Binding-site contacts:
Ligand atom N23 contacts residue TRP227 of chain 1.B at 3.8 Å.
Ligand atom C7 contacts residue SER226 of chain 1.B at 3.7 Å.
Ligand atom C29 contacts residue TRP227 of chain 1.B at 3.8 Å (hydrophobic).
Ligand atom C1 contacts residue SER226 of chain 1.B at 3.7 Å.
Ligand atom N47 contacts residue CYS231 of chain 1.B at 3.7 Å.
Ligand atom C3 contacts residue TYR47 of chain 1.B at 3.4 Å (hydrophobic).
Ligand atom C27 contacts residue GLY230 of chain 1.B at 3.7 Å.
Ligand atom C33 contacts residue GLY228 of chain 1.B at 3.5 Å.
Ligand atom C28 contacts residue GLY228 of chain 1.B at 3.6 Å.
Ligand atom C14 contacts residue TRP227 of chain 1.B at 3.7 Å (hydrophobic).
Ligand atom C21 contacts residue ASP199 of chain 1.B at 3.4 Å.
Ligand atom C2 contacts residue LEU96 of chain 1.B at 3.9 Å (hydrophobic).
Ligand atom N46 contacts residue ALA200 of chain 1.B at 3.4 Å (h-bond).
Ligand atom N47 contacts residue ASP199 of chain 1.B at 2.8 Å (salt-bridge).
Ligand atom N47 contacts residue ALA200 of chain 1.B at 3.1 Å (h-bond).
Ligand atom N46 contacts residue GLY238 of chain 1.B at 3.4 Å.
Ligand atom C30 contacts residue SER226 of chain 1.B at 3.9 Å.
Ligand atom C14 contacts residue GLY228 of chain 1.B at 3.8 Å.
Ligand atom N23 contacts residue SER226 of chain 1.B at 2.9 Å (h-bond).
Ligand atom C1 contacts residue TRP227 of chain 1.B at 3.9 Å (hydrophobic).
Ligand atom N47 contacts residue GLY228 of chain 1.B at 3.8 Å.
Ligand atom N23 contacts residue HIS43 of chain 1.B at 3.5 Å (h-bond).
Ligand atom C24 contacts residue SER205 of chain 1.B at 3.1 Å.
Ligand atom N23 contacts residue SER205 of chain 1.B at 3.6 Å.
Ligand atom N47 contacts residue GLY230 of chain 1.B at 2.8 Å (h-bond).
Ligand atom C15 contacts residue GLY228 of chain 1.B at 3.7 Å.
Ligand atom C21 contacts residue ALA200 of chain 1.B at 3.2 Å (hydrophobic).
Ligand atom C21 contacts residue GLY228 of chain 1.B at 3.7 Å.
Ligand atom C30 contacts residue VAL225 of chain 1.B at 3.8 Å (hydrophobic).
Ligand atom C30 contacts residue TRP227 of chain 1.B at 3.9 Å (hydrophobic).
Ligand atom O32 contacts residue TRP227 of chain 1.B at 3.0 Å.
Ligand atom C26 contacts residue GLY228 of chain 1.B at 3.7 Å.
Ligand atom N46 contacts residue ASP199 of chain 1.B at 2.6 Å (salt-bridge).
Ligand atom O32 contacts residue GLY228 of chain 1.B at 3.0 Å (h-bond).
Ligand atom C27 contacts residue GLY228 of chain 1.B at 3.4 Å.
Ligand atom C17 contacts residue TRP227 of chain 1.B at 3.6 Å (hydrophobic).
Ligand atom C1 contacts residue LEU96 of chain 1.B at 3.7 Å (hydrophobic).
Ligand atom C2 contacts residue HIS43 of chain 1.B at 3.6 Å.
Ligand atom C28 contacts residue TRP227 of chain 1.B at 3.7 Å (hydrophobic).
Ligand atom C29 contacts residue VAL225 of chain 1.B at 3.8 Å (hydrophobic).

The small molecule below binds the protein below.
Small molecule (SMILES): [H]/N=C(\N)c1ccc(CNC(=O)[C@@H]2CCCN2C(=O)CCC)cc1

Sequence of chain 1.B:
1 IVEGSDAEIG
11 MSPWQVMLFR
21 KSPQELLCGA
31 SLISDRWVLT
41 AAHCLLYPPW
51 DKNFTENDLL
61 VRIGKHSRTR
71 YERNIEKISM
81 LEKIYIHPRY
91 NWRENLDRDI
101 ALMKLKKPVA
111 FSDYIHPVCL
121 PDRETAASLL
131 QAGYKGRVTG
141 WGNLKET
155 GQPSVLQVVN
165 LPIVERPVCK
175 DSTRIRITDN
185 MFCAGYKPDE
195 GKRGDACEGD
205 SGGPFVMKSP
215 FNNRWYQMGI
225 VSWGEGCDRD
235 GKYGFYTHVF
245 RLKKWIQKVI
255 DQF